Sequence of chain 10.G:
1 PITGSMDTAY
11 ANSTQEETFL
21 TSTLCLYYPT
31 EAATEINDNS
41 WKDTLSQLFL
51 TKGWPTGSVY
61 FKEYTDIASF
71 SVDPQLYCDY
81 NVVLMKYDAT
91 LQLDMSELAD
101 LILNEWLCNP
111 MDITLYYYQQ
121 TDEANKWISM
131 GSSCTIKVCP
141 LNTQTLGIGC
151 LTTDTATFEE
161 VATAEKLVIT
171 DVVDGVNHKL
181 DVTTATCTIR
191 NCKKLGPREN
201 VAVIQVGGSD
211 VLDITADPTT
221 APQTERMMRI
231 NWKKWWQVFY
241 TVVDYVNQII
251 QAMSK

A protein and the small-molecule ligand that binds it are described below.
Small molecule (SMILES): CC(=O)N[C@H]1[C@H](O[C@H]2[C@H](O)[C@@H](NC(C)=O)CO[C@@H]2CO)O[C@H](CO)[C@@H](O)[C@@H]1O

Binding-site contacts:
Ligand atom O5 contacts residue ASN12 of chain 10.G at 2.7 Å (h-bond).
Ligand atom O7 contacts residue ASN12 of chain 10.G at 3.6 Å.
Ligand atom C7 contacts residue ASN12 of chain 10.G at 3.9 Å.
Ligand atom N2 contacts residue ASN12 of chain 10.G at 3.8 Å.
Ligand atom C1 contacts residue ASN12 of chain 10.G at 2.2 Å.
Ligand atom C2 contacts residue ASN12 of chain 10.G at 3.3 Å.
Ligand atom C5 contacts residue ASN12 of chain 10.G at 4.1 Å.